Sequence of chain 45.B:
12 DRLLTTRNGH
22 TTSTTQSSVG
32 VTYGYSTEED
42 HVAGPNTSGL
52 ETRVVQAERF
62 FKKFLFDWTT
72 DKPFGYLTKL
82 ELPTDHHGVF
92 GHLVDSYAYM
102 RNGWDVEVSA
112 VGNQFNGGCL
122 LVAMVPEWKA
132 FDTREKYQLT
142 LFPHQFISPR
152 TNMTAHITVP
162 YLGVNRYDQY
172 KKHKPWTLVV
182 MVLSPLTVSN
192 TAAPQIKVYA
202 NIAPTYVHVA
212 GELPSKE

A protein and the small-molecule ligand that binds it are described below.
Small molecule (SMILES): O=C(O)[C@@H]1O[C@@H](O[C@H]2[C@H](O)[C@@H](NS(=O)(=O)O)[C@@H](O)O[C@@H]2COS(=O)(=O)O)[C@H](OS(=O)(=O)O)[C@@H](O)[C@@H]1O[C@H]1O[C@H](COS(=O)(=O)O)[C@@H](O)[C@H](O)[C@H]1NS(=O)(=O)O

Binding-site contacts:
Ligand atom O1S contacts residue ASP59 of chain 44.C at 3.0 Å.
Ligand atom O5S contacts residue ARG56 of chain 44.C at 3.6 Å (salt-bridge).
Ligand atom O3 contacts residue ASP59 of chain 44.C at 4.0 Å.
Ligand atom O1 contacts residue ASP133 of chain 45.B at 4.1 Å.
Ligand atom O3 contacts residue LYS193 of chain 45.A at 2.8 Å (salt-bridge).
Ligand atom C5 contacts residue THR134 of chain 45.B at 3.9 Å.
Ligand atom O5 contacts residue ARG135 of chain 45.B at 3.2 Å.
Ligand atom O6 contacts residue ARG135 of chain 45.B at 3.6 Å.
Ligand atom C4 contacts residue LYS193 of chain 45.A at 3.4 Å.
Ligand atom O1S contacts residue ASP58 of chain 44.C at 4.1 Å.
Ligand atom S2 contacts residue ARG56 of chain 44.C at 3.4 Å (salt-bridge).
Ligand atom O6S contacts residue ARG56 of chain 44.C at 3.7 Å.
Ligand atom O4S contacts residue ARG56 of chain 44.C at 2.5 Å (salt-bridge).
Ligand atom O6S contacts residue LYS193 of chain 45.A at 3.4 Å.
Ligand atom C3 contacts residue ARG56 of chain 44.C at 3.9 Å.
Ligand atom C1 contacts residue ASP133 of chain 45.B at 4.0 Å.
Ligand atom C6 contacts residue THR134 of chain 45.B at 3.5 Å.
Ligand atom O4 contacts residue THR195 of chain 45.A at 3.7 Å.
Ligand atom O6S contacts residue ASN88 of chain 44.C at 3.9 Å.
Ligand atom O3S contacts residue THR134 of chain 45.B at 3.3 Å (h-bond).
Ligand atom O6 contacts residue LYS193 of chain 45.A at 3.5 Å.
Ligand atom S1 contacts residue ASP59 of chain 44.C at 3.7 Å.
Ligand atom O3 contacts residue ARG56 of chain 44.C at 3.9 Å.
Ligand atom S2 contacts residue ASN88 of chain 44.C at 4.0 Å.
Ligand atom C3 contacts residue LYS193 of chain 45.A at 3.6 Å.
Ligand atom O2S contacts residue ASP59 of chain 44.C at 3.2 Å.
Ligand atom C2 contacts residue LYS193 of chain 45.A at 3.6 Å.
Ligand atom C6 contacts residue ARG135 of chain 45.B at 3.8 Å.
Ligand atom O6B contacts residue LYS193 of chain 45.A at 4.1 Å.
Ligand atom O5S contacts residue ASN88 of chain 44.C at 3.0 Å (h-bond).
Ligand atom O2S contacts residue ASP58 of chain 44.C at 2.3 Å (salt-bridge).
Ligand atom O3S contacts residue LYS193 of chain 45.A at 3.1 Å (salt-bridge).
Ligand atom S1 contacts residue ASP58 of chain 44.C at 3.7 Å.
Ligand atom O2S contacts residue ARG56 of chain 44.C at 4.1 Å.
Ligand atom N2 contacts residue ARG56 of chain 44.C at 3.9 Å.
Ligand atom O6S contacts residue ARG135 of chain 45.B at 3.7 Å.
Ligand atom S2 contacts residue ARG135 of chain 45.B at 4.0 Å.
Ligand atom O5 contacts residue LYS193 of chain 45.A at 3.6 Å.
Ligand atom C5 contacts residue ARG135 of chain 45.B at 4.1 Å.
Ligand atom O5S contacts residue ARG135 of chain 45.B at 3.6 Å.

Sequence of chain 45.A:
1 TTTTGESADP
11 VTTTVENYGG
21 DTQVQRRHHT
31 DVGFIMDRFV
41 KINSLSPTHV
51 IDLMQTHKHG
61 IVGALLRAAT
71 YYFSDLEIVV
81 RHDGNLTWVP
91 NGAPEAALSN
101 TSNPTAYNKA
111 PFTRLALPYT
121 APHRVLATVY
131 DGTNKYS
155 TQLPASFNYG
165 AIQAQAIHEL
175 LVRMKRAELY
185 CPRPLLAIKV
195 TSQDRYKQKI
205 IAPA

Sequence of chain 44.C:
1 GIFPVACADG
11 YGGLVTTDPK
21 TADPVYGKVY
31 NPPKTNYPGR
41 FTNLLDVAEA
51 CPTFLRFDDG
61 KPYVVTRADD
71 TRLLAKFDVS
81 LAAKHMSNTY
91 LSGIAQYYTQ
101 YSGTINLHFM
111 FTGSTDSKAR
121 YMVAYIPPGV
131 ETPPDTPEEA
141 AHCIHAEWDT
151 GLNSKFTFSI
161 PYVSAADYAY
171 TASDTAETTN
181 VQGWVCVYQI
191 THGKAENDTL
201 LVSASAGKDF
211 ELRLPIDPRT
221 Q